A protein and the small-molecule ligand that binds it are described below.
Small molecule (SMILES): CN(c1ncnc2nc[nH]c12)C1CCCCC1

Binding-site contacts:
Ligand atom C14 contacts residue LEU189 of chain 1.B at 4.2 Å (hydrophobic).
Ligand atom C12 contacts residue PHE250 of chain 1.B at 3.6 Å (hydrophobic).
Ligand atom C12 contacts residue PHE283 of chain 1.B at 3.7 Å (hydrophobic).
Ligand atom C14 contacts residue LEU229 of chain 1.B at 4.1 Å (hydrophobic).
Ligand atom C15 contacts residue PHE250 of chain 1.B at 3.8 Å (hydrophobic).
Ligand atom N7 contacts residue GLN280 of chain 1.B at 2.8 Å (h-bond).
Ligand atom C9 contacts residue ILE246 of chain 1.B at 3.7 Å (hydrophobic).
Ligand atom C10 contacts residue PHE250 of chain 1.B at 4.1 Å (hydrophobic).
Ligand atom C1 contacts residue PHE283 of chain 1.B at 3.5 Å (hydrophobic).
Ligand atom N4 contacts residue VAL232 of chain 1.B at 3.9 Å.
Ligand atom N7 contacts residue PHE283 of chain 1.B at 3.8 Å.
Ligand atom C13 contacts residue PHE250 of chain 1.B at 4.0 Å (hydrophobic).
Ligand atom C16 contacts residue LEU189 of chain 1.B at 4.1 Å (hydrophobic).
Ligand atom N8 contacts residue GLN280 of chain 1.B at 3.1 Å (h-bond).
Ligand atom N6 contacts residue PHE283 of chain 1.B at 3.6 Å.
Ligand atom C9 contacts residue VAL232 of chain 1.B at 3.5 Å (hydrophobic).
Ligand atom C2 contacts residue PHE250 of chain 1.B at 4.4 Å (hydrophobic).
Ligand atom C13 contacts residue TYR78 of chain 1.B at 4.3 Å (hydrophobic).
Ligand atom C1 contacts residue ILE246 of chain 1.B at 4.0 Å (hydrophobic).
Ligand atom N5 contacts residue PHE283 of chain 1.B at 3.7 Å.
Ligand atom N8 contacts residue PHE283 of chain 1.B at 3.7 Å.
Ligand atom N7 contacts residue VAL232 of chain 1.B at 4.4 Å.
Ligand atom C9 contacts residue GLN280 of chain 1.B at 3.7 Å.
Ligand atom N4 contacts residue PHE283 of chain 1.B at 3.7 Å.
Ligand atom C11 contacts residue ILE246 of chain 1.B at 4.0 Å (hydrophobic).
Ligand atom N6 contacts residue PHE250 of chain 1.B at 3.6 Å.
Ligand atom C11 contacts residue LEU229 of chain 1.B at 4.0 Å (hydrophobic).
Ligand atom C9 contacts residue SER231 of chain 1.B at 4.4 Å.
Ligand atom C12 contacts residue MET267 of chain 1.B at 3.8 Å (hydrophobic).
Ligand atom C3 contacts residue PHE283 of chain 1.B at 3.6 Å (hydrophobic).
Ligand atom N5 contacts residue LEU229 of chain 1.B at 4.0 Å.
Ligand atom C2 contacts residue ILE246 of chain 1.B at 4.3 Å (hydrophobic).
Ligand atom C11 contacts residue TYR78 of chain 1.B at 4.0 Å (hydrophobic).
Ligand atom C12 contacts residue GLN280 of chain 1.B at 4.3 Å.
Ligand atom C3 contacts residue GLN280 of chain 1.B at 3.4 Å.
Ligand atom C15 contacts residue HIS79 of chain 1.B at 3.9 Å.
Ligand atom C2 contacts residue PHE283 of chain 1.B at 3.5 Å (hydrophobic).
Ligand atom N4 contacts residue ILE246 of chain 1.B at 3.5 Å.
Ligand atom C9 contacts residue PHE283 of chain 1.B at 4.0 Å (hydrophobic).
Ligand atom N8 contacts residue PHE250 of chain 1.B at 4.2 Å.

Sequence of chain 1.B:
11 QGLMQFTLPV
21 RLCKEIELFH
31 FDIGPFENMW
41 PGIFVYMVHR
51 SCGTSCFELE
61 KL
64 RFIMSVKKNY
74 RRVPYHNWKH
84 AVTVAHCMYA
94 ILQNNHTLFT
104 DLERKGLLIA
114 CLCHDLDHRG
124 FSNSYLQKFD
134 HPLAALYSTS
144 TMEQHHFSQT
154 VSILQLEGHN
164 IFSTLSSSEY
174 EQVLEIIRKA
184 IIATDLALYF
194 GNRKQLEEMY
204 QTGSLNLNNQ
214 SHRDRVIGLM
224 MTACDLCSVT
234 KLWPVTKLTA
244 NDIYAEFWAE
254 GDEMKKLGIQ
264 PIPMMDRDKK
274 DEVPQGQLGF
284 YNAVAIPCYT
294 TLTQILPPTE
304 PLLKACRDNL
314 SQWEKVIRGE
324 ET